Binding-site contacts:
Ligand atom CA contacts residue ASN180 of chain 1.G at 3.3 Å.
Ligand atom P contacts residue ARG61 of chain 1.G at 3.7 Å.
Ligand atom CB contacts residue ASN180 of chain 1.G at 3.2 Å.
Ligand atom CB contacts residue GLU187 of chain 1.G at 3.6 Å.
Ligand atom CD1 contacts residue LEU227 of chain 1.G at 3.7 Å (hydrophobic).
Ligand atom C contacts residue LEU179 of chain 1.G at 3.6 Å (hydrophobic).
Ligand atom CB contacts residue ASN231 of chain 1.G at 3.7 Å.
Ligand atom O contacts residue LYS127 of chain 1.G at 3.0 Å (salt-bridge).
Ligand atom N contacts residue ASN180 of chain 1.G at 2.9 Å (h-bond).
Ligand atom O2P contacts residue ARG134 of chain 1.G at 2.7 Å (salt-bridge).
Ligand atom CA contacts residue GLU187 of chain 1.G at 3.5 Å.
Ligand atom N contacts residue ASN231 of chain 1.G at 3.0 Å (h-bond).
Ligand atom CZ contacts residue ARG65 of chain 1.G at 3.6 Å.
Ligand atom O contacts residue ASN231 of chain 1.G at 3.3 Å (h-bond).
Ligand atom O contacts residue LYS54 of chain 1.G at 3.6 Å.
Ligand atom OG contacts residue GLU187 of chain 1.G at 3.4 Å (salt-bridge).
Ligand atom CG2 contacts residue ASN180 of chain 1.G at 3.5 Å.
Ligand atom CA contacts residue LEU179 of chain 1.G at 3.6 Å (hydrophobic).
Ligand atom O1P contacts residue ARG61 of chain 1.G at 3.0 Å (salt-bridge).
Ligand atom O2P contacts residue ARG61 of chain 1.G at 3.1 Å (salt-bridge).
Ligand atom CB contacts residue VAL183 of chain 1.G at 3.6 Å (hydrophobic).
Ligand atom CZ2 contacts residue ASP220 of chain 1.G at 3.2 Å.
Ligand atom CD2 contacts residue ILE224 of chain 1.G at 3.8 Å (hydrophobic).
Ligand atom OG contacts residue TRP235 of chain 1.G at 3.2 Å (h-bond).
Ligand atom P contacts residue LYS54 of chain 1.G at 3.7 Å.
Ligand atom CG2 contacts residue ARG134 of chain 1.G at 3.7 Å.
Ligand atom O contacts residue ASN55 of chain 1.G at 3.8 Å.
Ligand atom N contacts residue LEU179 of chain 1.G at 3.5 Å.
Ligand atom O contacts residue ASN180 of chain 1.G at 3.0 Å (h-bond).
Ligand atom CA contacts residue ASN231 of chain 1.G at 3.7 Å.
Ligand atom O1P contacts residue LYS54 of chain 1.G at 3.1 Å (salt-bridge).
Ligand atom O3P contacts residue LYS54 of chain 1.G at 3.2 Å (salt-bridge).
Ligand atom O contacts residue VAL183 of chain 1.G at 3.3 Å.
Ligand atom NH2 contacts residue ARG65 of chain 1.G at 3.0 Å (salt-bridge).
Ligand atom NE contacts residue ARG65 of chain 1.G at 3.5 Å (salt-bridge).
Ligand atom C contacts residue ASN180 of chain 1.G at 3.6 Å.
Ligand atom N contacts residue GLU187 of chain 1.G at 3.4 Å (salt-bridge).
Ligand atom O contacts residue LEU179 of chain 1.G at 3.6 Å.
Ligand atom O3P contacts residue TYR135 of chain 1.G at 2.7 Å (h-bond).
Ligand atom O3P contacts residue ARG134 of chain 1.G at 2.9 Å (salt-bridge).

The small molecule below binds the protein below.
Small molecule (SMILES): CC(C)C[C@H](NC(=O)[C@@H]1CCCN1C(=O)[C@H](CC1=CN=C2CC=CC=C12)NC(=O)[C@@H](NC(=O)[C@H](CS)NC(=O)[C@H](CO)NC(=O)[C@@H](N)CCCN=C(N)N)[C@@H](C)OP(=O)(O)O)C(=O)N1CCC[C@H]1C(=O)N[C@@H](C)C=O

Sequence of chain 1.G:
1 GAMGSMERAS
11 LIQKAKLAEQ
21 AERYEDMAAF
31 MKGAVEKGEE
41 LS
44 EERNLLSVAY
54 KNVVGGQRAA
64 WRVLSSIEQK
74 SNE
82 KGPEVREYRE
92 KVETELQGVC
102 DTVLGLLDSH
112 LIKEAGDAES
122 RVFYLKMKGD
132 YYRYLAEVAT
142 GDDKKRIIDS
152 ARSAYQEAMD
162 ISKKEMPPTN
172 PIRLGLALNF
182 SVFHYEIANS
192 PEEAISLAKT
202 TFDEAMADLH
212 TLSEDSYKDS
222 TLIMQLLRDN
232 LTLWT